Binding-site contacts:
Ligand atom CAA contacts residue LEU65 of chain 1.A at 4.1 Å (hydrophobic).
Ligand atom CAW contacts residue MET122 of chain 1.A at 3.9 Å (hydrophobic).
Ligand atom CAO contacts residue PRO55 of chain 1.A at 3.9 Å (hydrophobic).
Ligand atom CAJ contacts residue ASN113 of chain 1.A at 4.1 Å.
Ligand atom CAH contacts residue ASN113 of chain 1.A at 3.9 Å.
Ligand atom CAJ contacts residue ILE119 of chain 1.A at 3.9 Å (hydrophobic).
Ligand atom NAK contacts residue VAL60 of chain 1.A at 4.0 Å.
Ligand atom CAD contacts residue LEU67 of chain 1.A at 3.7 Å (hydrophobic).
Ligand atom CAI contacts residue ILE119 of chain 1.A at 4.0 Å (hydrophobic).
Ligand atom OAM contacts residue ASN113 of chain 1.A at 3.0 Å (h-bond).
Ligand atom OAM contacts residue TYR70 of chain 1.A at 3.9 Å.
Ligand atom CAE contacts residue LEU67 of chain 1.A at 3.9 Å (hydrophobic).
Ligand atom CAO contacts residue PHE56 of chain 1.A at 3.2 Å (hydrophobic).
Ligand atom CAE contacts residue ILE119 of chain 1.A at 4.0 Å (hydrophobic).
Ligand atom CAF contacts residue ILE119 of chain 1.A at 3.9 Å (hydrophobic).
Ligand atom CAX contacts residue TRP54 of chain 1.A at 3.7 Å (hydrophobic).
Ligand atom NAP contacts residue LEU65 of chain 1.A at 4.0 Å.
Ligand atom CAI contacts residue TYR112 of chain 1.A at 3.8 Å (hydrophobic).
Ligand atom OAS contacts residue LEU65 of chain 1.A at 4.0 Å.
Ligand atom CAW contacts residue ASP118 of chain 1.A at 4.0 Å.
Ligand atom CAL contacts residue ILE119 of chain 1.A at 3.9 Å (hydrophobic).
Ligand atom CAB contacts residue LEU65 of chain 1.A at 3.5 Å (hydrophobic).
Ligand atom CAY contacts residue PRO55 of chain 1.A at 3.9 Å (hydrophobic).
Ligand atom CAR contacts residue TRP54 of chain 1.A at 4.1 Å (hydrophobic).
Ligand atom CAJ contacts residue LEU67 of chain 1.A at 4.1 Å (hydrophobic).
Ligand atom CAY contacts residue TRP54 of chain 1.A at 3.3 Å (hydrophobic).
Ligand atom CAA contacts residue PRO55 of chain 1.A at 3.9 Å (hydrophobic).
Ligand atom CAX contacts residue MET122 of chain 1.A at 3.6 Å (hydrophobic).
Ligand atom CAG contacts residue LEU67 of chain 1.A at 3.8 Å (hydrophobic).
Ligand atom CAH contacts residue LEU67 of chain 1.A at 4.0 Å (hydrophobic).
Ligand atom CAL contacts residue ASN113 of chain 1.A at 3.9 Å.
Ligand atom NAK contacts residue ILE119 of chain 1.A at 4.0 Å.
Ligand atom CAX contacts residue ILE119 of chain 1.A at 3.8 Å (hydrophobic).
Ligand atom CAI contacts residue ASN113 of chain 1.A at 3.2 Å.
Ligand atom OAS contacts residue TRP54 of chain 1.A at 3.3 Å.
Ligand atom CAO contacts residue ILE119 of chain 1.A at 3.8 Å (hydrophobic).
Ligand atom CAX contacts residue PRO55 of chain 1.A at 3.8 Å (hydrophobic).
Ligand atom CAC contacts residue LEU65 of chain 1.A at 4.0 Å (hydrophobic).
Ligand atom OAM contacts residue TYR112 of chain 1.A at 4.0 Å.
Ligand atom CAN contacts residue VAL60 of chain 1.A at 3.5 Å (hydrophobic).

Sequence of chain 1.A:
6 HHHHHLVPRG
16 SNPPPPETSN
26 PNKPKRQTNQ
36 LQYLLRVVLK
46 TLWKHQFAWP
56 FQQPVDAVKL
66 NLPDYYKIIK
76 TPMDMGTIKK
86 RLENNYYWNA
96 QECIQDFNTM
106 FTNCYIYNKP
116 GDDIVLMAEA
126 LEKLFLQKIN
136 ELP

A small-molecule ligand and the protein it binds are described below.
Small molecule (SMILES): CCN1C(=O)c2cccc3c(NS(=O)(=O)c4ccccc4C(=O)OC)ccc1c23